Sequence of chain 1.E:
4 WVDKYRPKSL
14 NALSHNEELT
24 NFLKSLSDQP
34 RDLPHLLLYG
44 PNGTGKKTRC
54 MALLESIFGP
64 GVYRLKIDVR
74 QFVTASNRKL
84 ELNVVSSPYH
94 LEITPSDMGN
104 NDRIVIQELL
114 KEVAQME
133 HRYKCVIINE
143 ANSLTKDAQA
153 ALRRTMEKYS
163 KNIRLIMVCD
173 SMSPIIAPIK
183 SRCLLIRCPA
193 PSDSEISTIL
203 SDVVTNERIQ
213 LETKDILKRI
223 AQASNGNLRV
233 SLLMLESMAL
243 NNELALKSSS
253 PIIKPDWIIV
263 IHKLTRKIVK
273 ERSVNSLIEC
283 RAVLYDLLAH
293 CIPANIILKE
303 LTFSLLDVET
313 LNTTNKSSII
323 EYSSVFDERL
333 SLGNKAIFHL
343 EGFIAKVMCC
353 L

Binding-site contacts:
Ligand atom O1A contacts residue GLY70 of chain 1.D at 3.3 Å.
Ligand atom O2' contacts residue ILE232 of chain 1.D at 3.5 Å.
Ligand atom N6 contacts residue THR69 of chain 1.D at 3.2 Å (h-bond).
Ligand atom PG contacts residue ARG229 of chain 1.D at 3.5 Å.
Ligand atom O3A contacts residue ARG229 of chain 1.D at 3.1 Å (salt-bridge).
Ligand atom S1G contacts residue ASN171 of chain 1.D at 3.1 Å (h-bond).
Ligand atom PG contacts residue ARG184 of chain 1.E at 3.4 Å.
Ligand atom O1B contacts residue GLY70 of chain 1.D at 3.2 Å (h-bond).
Ligand atom PB contacts residue GLY68 of chain 1.D at 3.5 Å.
Ligand atom O1A contacts residue SER73 of chain 1.D at 3.1 Å (h-bond).
Ligand atom O3' contacts residue ARG32 of chain 1.D at 3.0 Å (salt-bridge).
Ligand atom O3G contacts residue ARG155 of chain 1.E at 3.4 Å (salt-bridge).
Ligand atom O2' contacts residue VAL28 of chain 1.D at 2.7 Å (h-bond).
Ligand atom O2A contacts residue ARG229 of chain 1.D at 3.1 Å (salt-bridge).
Ligand atom C3' contacts residue VAL28 of chain 1.D at 3.4 Å (hydrophobic).
Ligand atom O2A contacts residue ARG32 of chain 1.D at 2.6 Å (salt-bridge).
Ligand atom PG contacts residue MG1 of chain 1.S at 3.5 Å.
Ligand atom N7 contacts residue THR69 of chain 1.D at 3.0 Å (h-bond).
Ligand atom O2G contacts residue ARG184 of chain 1.E at 3.1 Å (salt-bridge).
Ligand atom O3B contacts residue GLY68 of chain 1.D at 2.7 Å (h-bond).
Ligand atom O3G contacts residue MG1 of chain 1.S at 2.1 Å.
Ligand atom O3G contacts residue ARG184 of chain 1.E at 2.5 Å (salt-bridge).
Ligand atom O1B contacts residue LYS71 of chain 1.D at 3.2 Å (salt-bridge).
Ligand atom O3' contacts residue VAL28 of chain 1.D at 2.5 Å (h-bond).
Ligand atom N7 contacts residue GLY70 of chain 1.D at 3.3 Å.
Ligand atom C5' contacts residue ARG229 of chain 1.D at 3.4 Å.
Ligand atom O1A contacts residue THR72 of chain 1.D at 3.4 Å (h-bond).
Ligand atom N1 contacts residue THR40 of chain 1.D at 3.4 Å.
Ligand atom O2B contacts residue MG1 of chain 1.S at 2.3 Å.
Ligand atom O2A contacts residue GLU159 of chain 1.E at 3.3 Å (salt-bridge).
Ligand atom O2B contacts residue THR72 of chain 1.D at 2.8 Å (h-bond).
Ligand atom O3B contacts residue ARG229 of chain 1.D at 3.0 Å (salt-bridge).
Ligand atom N3 contacts residue LEU228 of chain 1.D at 3.5 Å.
Ligand atom O2' contacts residue TYR31 of chain 1.D at 3.5 Å (h-bond).
Ligand atom O3A contacts residue GLY68 of chain 1.D at 3.4 Å.
Ligand atom PG contacts residue ARG155 of chain 1.E at 3.5 Å.
Ligand atom C4 contacts residue LEU228 of chain 1.D at 3.5 Å (hydrophobic).
Ligand atom S1G contacts residue ARG155 of chain 1.E at 2.9 Å (salt-bridge).
Ligand atom N6 contacts residue THR40 of chain 1.D at 3.5 Å.
Ligand atom O2G contacts residue ARG229 of chain 1.D at 2.9 Å (salt-bridge).

A protein and the small-molecule ligand that binds it are described below.
Small molecule (SMILES): Nc1ncnc2c1ncn2[C@@H]1O[C@H](COP(=O)(O)OP(=O)(O)OP(O)(O)=S)[C@@H](O)[C@H]1O

Sequence of chain 1.D:
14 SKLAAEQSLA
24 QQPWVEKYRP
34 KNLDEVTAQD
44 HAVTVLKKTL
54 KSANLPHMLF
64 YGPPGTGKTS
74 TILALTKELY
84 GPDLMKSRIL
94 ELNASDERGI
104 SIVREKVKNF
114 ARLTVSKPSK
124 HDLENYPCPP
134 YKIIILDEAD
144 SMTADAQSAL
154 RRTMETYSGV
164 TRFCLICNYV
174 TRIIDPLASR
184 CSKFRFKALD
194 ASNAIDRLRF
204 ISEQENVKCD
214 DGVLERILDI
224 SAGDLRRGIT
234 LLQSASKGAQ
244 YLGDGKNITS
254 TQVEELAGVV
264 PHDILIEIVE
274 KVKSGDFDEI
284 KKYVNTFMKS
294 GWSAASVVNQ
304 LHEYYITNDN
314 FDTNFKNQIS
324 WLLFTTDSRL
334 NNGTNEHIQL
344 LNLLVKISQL